Sequence of chain 1.G:
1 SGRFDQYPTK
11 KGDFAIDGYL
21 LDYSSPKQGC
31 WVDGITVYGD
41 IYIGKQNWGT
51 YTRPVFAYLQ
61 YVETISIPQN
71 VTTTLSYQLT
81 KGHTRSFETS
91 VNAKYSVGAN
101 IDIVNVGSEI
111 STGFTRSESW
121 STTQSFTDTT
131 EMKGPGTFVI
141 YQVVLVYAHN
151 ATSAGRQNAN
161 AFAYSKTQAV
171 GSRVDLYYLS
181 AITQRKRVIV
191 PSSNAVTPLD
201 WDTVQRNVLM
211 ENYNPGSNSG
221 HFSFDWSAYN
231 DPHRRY

Binding-site contacts:
Ligand atom ND1 contacts residue TYR38 of chain 1.G at 2.9 Å (h-bond).
Ligand atom CG contacts residue GLN46 of chain 1.G at 3.7 Å.
Ligand atom CB contacts residue TRP226 of chain 1.G at 3.6 Å (hydrophobic).
Ligand atom C contacts residue SER153 of chain 1.G at 3.8 Å.
Ligand atom OE1 contacts residue ARG156 of chain 1.G at 3.6 Å (salt-bridge).
Ligand atom NE2 contacts residue TYR229 of chain 1.G at 3.6 Å.
Ligand atom CG contacts residue ASP175 of chain 1.G at 3.6 Å.
Ligand atom C contacts residue TYR229 of chain 1.G at 3.1 Å (hydrophobic).
Ligand atom N contacts residue GLN46 of chain 1.G at 3.1 Å (h-bond).
Ligand atom CD contacts residue TYR229 of chain 1.G at 3.7 Å (hydrophobic).
Ligand atom N contacts residue TYR229 of chain 1.G at 3.5 Å (h-bond).
Ligand atom OG contacts residue TYR38 of chain 1.G at 3.6 Å (h-bond).
Ligand atom OG contacts residue THR152 of chain 1.G at 3.0 Å.
Ligand atom CG contacts residue TYR38 of chain 1.G at 3.8 Å (hydrophobic).
Ligand atom CB contacts residue TYR229 of chain 1.G at 3.6 Å (hydrophobic).
Ligand atom OE1 contacts residue ASN230 of chain 1.G at 2.8 Å (h-bond).
Ligand atom NE2 contacts residue ASP40 of chain 1.G at 3.5 Å (salt-bridge).
Ligand atom CA contacts residue TYR229 of chain 1.G at 3.5 Å (hydrophobic).
Ligand atom O contacts residue TYR229 of chain 1.G at 3.7 Å.
Ligand atom O contacts residue GLN46 of chain 1.G at 3.1 Å (h-bond).
Ligand atom O contacts residue TYR51 of chain 1.G at 2.7 Å (h-bond).
Ligand atom C contacts residue TYR51 of chain 1.G at 3.5 Å (hydrophobic).
Ligand atom CB contacts residue TYR229 of chain 1.G at 3.6 Å (hydrophobic).
Ligand atom NE2 contacts residue ZN1 of chain 1.MA at 2.4 Å.
Ligand atom CE1 contacts residue ZN1 of chain 1.MA at 3.3 Å.
Ligand atom O contacts residue SER153 of chain 1.G at 3.3 Å (h-bond).
Ligand atom CA contacts residue TYR38 of chain 1.G at 3.8 Å (hydrophobic).
Ligand atom O contacts residue ARG173 of chain 1.G at 2.8 Å (salt-bridge).
Ligand atom N contacts residue TYR229 of chain 1.G at 3.6 Å.
Ligand atom CE1 contacts residue TYR38 of chain 1.G at 3.4 Å (hydrophobic).
Ligand atom N contacts residue TYR38 of chain 1.G at 3.4 Å (h-bond).
Ligand atom CB contacts residue ARG173 of chain 1.G at 3.6 Å.
Ligand atom N contacts residue TYR51 of chain 1.G at 3.5 Å (h-bond).
Ligand atom O contacts residue TYR229 of chain 1.G at 3.1 Å (h-bond).
Ligand atom OG contacts residue GLY49 of chain 1.G at 2.8 Å (h-bond).
Ligand atom CB contacts residue THR152 of chain 1.G at 3.3 Å.
Ligand atom NE2 contacts residue ASN230 of chain 1.G at 3.7 Å.
Ligand atom CD2 contacts residue ZN1 of chain 1.MA at 3.4 Å.
Ligand atom OG contacts residue TRP48 of chain 1.G at 3.4 Å.
Ligand atom CB contacts residue GLN46 of chain 1.G at 3.8 Å.

A protein and the small-molecule ligand that binds it are described below.
Small molecule (SMILES): CC[C@H](C)[C@H](NC(=O)[C@H](CO)NC(=O)[C@H](CC1=NC=NC1)NC(=O)[C@H](CO)NC(=O)[C@H](CCC(N)=O)NC(=O)[C@@H]1CCCN1C(=O)[C@@H](N)CCC(N)=O)C(=O)N[C@@H](CCC(=O)O)C(=O)N[C@H](C=O)CC(C)C